This protein binds this small molecule.
Small molecule (SMILES): OC[C@H]1O[C@H](Oc2ccc(-c3ccccc3)cc2)[C@@H](O)[C@@H](O)[C@@H]1O

Binding-site contacts:
Ligand atom C4 contacts residue ASP54 of chain 1.C at 3.4 Å.
Ligand atom CAE contacts residue TYR48 of chain 1.C at 3.5 Å (hydrophobic).
Ligand atom C2 contacts residue PHE1 of chain 1.C at 3.6 Å (hydrophobic).
Ligand atom C6 contacts residue PHE1 of chain 1.C at 3.9 Å (hydrophobic).
Ligand atom O4 contacts residue ASP54 of chain 1.C at 2.8 Å (salt-bridge).
Ligand atom O4 contacts residue ASN135 of chain 1.C at 2.9 Å (h-bond).
Ligand atom CAL contacts residue TYR48 of chain 1.C at 3.4 Å (hydrophobic).
Ligand atom O2 contacts residue PHE1 of chain 1.C at 2.5 Å (h-bond).
Ligand atom C6 contacts residue ILE52 of chain 1.C at 3.7 Å (hydrophobic).
Ligand atom C3 contacts residue GLN133 of chain 1.C at 3.7 Å.
Ligand atom CAH contacts residue TYR137 of chain 1.C at 3.4 Å (hydrophobic).
Ligand atom O2 contacts residue ILE13 of chain 1.C at 3.7 Å.
Ligand atom C3 contacts residue ASP140 of chain 1.C at 3.2 Å.
Ligand atom O5 contacts residue PHE1 of chain 1.C at 3.2 Å (h-bond).
Ligand atom C4 contacts residue PHE1 of chain 1.C at 3.8 Å (hydrophobic).
Ligand atom CAI contacts residue TYR48 of chain 1.C at 3.4 Å (hydrophobic).
Ligand atom CAJ contacts residue TYR48 of chain 1.C at 3.5 Å (hydrophobic).
Ligand atom O6 contacts residue ASP47 of chain 1.C at 3.4 Å (salt-bridge).
Ligand atom O4 contacts residue GLN133 of chain 1.C at 3.6 Å.
Ligand atom C2 contacts residue ILE13 of chain 1.C at 3.9 Å (hydrophobic).
Ligand atom CAD contacts residue TYR48 of chain 1.C at 3.6 Å (hydrophobic).
Ligand atom CAH contacts residue TYR48 of chain 1.C at 3.2 Å (hydrophobic).
Ligand atom CAG contacts residue TYR48 of chain 1.C at 3.2 Å (hydrophobic).
Ligand atom CAK contacts residue TYR48 of chain 1.C at 3.6 Å (hydrophobic).
Ligand atom C6 contacts residue ASP54 of chain 1.C at 3.3 Å.
Ligand atom C1 contacts residue PHE1 of chain 1.C at 3.8 Å (hydrophobic).
Ligand atom O4 contacts residue ILE52 of chain 1.C at 3.6 Å.
Ligand atom C2 contacts residue ASP140 of chain 1.C at 4.0 Å.
Ligand atom CAI contacts residue TYR137 of chain 1.C at 3.6 Å (hydrophobic).
Ligand atom O3 contacts residue ASP140 of chain 1.C at 3.0 Å (salt-bridge).
Ligand atom C3 contacts residue ASN135 of chain 1.C at 4.0 Å.
Ligand atom O3 contacts residue ASN135 of chain 1.C at 3.6 Å.
Ligand atom O6 contacts residue ASP54 of chain 1.C at 2.4 Å (salt-bridge).
Ligand atom O6 contacts residue PHE1 of chain 1.C at 2.9 Å (h-bond).
Ligand atom C4 contacts residue GLN133 of chain 1.C at 3.7 Å.
Ligand atom O3 contacts residue GLN133 of chain 1.C at 2.6 Å (h-bond).
Ligand atom C6 contacts residue ASN46 of chain 1.C at 3.7 Å.
Ligand atom O6 contacts residue ASN46 of chain 1.C at 3.4 Å (h-bond).
Ligand atom C5 contacts residue PHE1 of chain 1.C at 3.8 Å (hydrophobic).
Ligand atom O3 contacts residue PHE142 of chain 1.C at 3.8 Å.

Sequence of chain 1.C:
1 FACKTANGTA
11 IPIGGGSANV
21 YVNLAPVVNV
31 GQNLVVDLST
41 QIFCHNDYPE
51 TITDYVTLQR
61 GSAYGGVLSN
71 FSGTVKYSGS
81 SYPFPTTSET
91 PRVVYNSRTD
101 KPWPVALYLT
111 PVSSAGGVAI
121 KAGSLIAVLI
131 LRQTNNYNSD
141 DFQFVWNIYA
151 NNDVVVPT